A protein and the small-molecule ligand that binds it are described below.
Small molecule (SMILES): CC(=O)N[C@H]1[C@H]([C@H](O)[C@H](O)CO)O[C@@](OC[C@H]2O[C@@H](O[C@H]3[C@H](O)[C@@H](O)[C@H](O)O[C@@H]3CO)[C@H](O)[C@@H](O)[C@H]2O)(C(=O)O)C[C@@H]1O

Binding-site contacts:
Ligand atom O1B contacts residue ARG104 of chain 2.C at 2.8 Å (salt-bridge).
Ligand atom C4 contacts residue ASP91 of chain 2.C at 3.2 Å.
Ligand atom C3 contacts residue ASP232 of chain 2.C at 4.0 Å.
Ligand atom C4 contacts residue ARG104 of chain 2.C at 3.9 Å.
Ligand atom C11 contacts residue ILE233 of chain 2.C at 3.8 Å (hydrophobic).
Ligand atom O6 contacts residue ASP91 of chain 2.C at 3.1 Å.
Ligand atom C4 contacts residue PRO274 of chain 2.A at 4.0 Å (hydrophobic).
Ligand atom C4 contacts residue ASN275 of chain 2.A at 3.8 Å.
Ligand atom C5 contacts residue PRO231 of chain 2.C at 3.7 Å (hydrophobic).
Ligand atom O3 contacts residue PRO274 of chain 2.A at 3.8 Å.
Ligand atom O4 contacts residue ASN275 of chain 2.A at 3.0 Å (h-bond).
Ligand atom C11 contacts residue PRO231 of chain 2.C at 3.7 Å (hydrophobic).
Ligand atom O10 contacts residue ARG270 of chain 2.A at 3.3 Å.
Ligand atom N5 contacts residue PRO231 of chain 2.C at 2.9 Å (h-bond).
Ligand atom C11 contacts residue GLY234 of chain 2.C at 3.8 Å.
Ligand atom C10 contacts residue ASN275 of chain 2.A at 3.3 Å.
Ligand atom C3 contacts residue ARG95 of chain 2.C at 3.9 Å.
Ligand atom C5 contacts residue ASN275 of chain 2.A at 3.6 Å.
Ligand atom O4 contacts residue ASP91 of chain 2.C at 2.7 Å (salt-bridge).
Ligand atom O4 contacts residue ASP232 of chain 2.C at 2.7 Å (salt-bridge).
Ligand atom O7 contacts residue PRO274 of chain 2.A at 3.4 Å.
Ligand atom C5 contacts residue PRO274 of chain 2.A at 4.0 Å (hydrophobic).
Ligand atom C3 contacts residue PRO274 of chain 2.A at 3.8 Å (hydrophobic).
Ligand atom O7 contacts residue ARG270 of chain 2.A at 3.8 Å.
Ligand atom C4 contacts residue ASP232 of chain 2.C at 3.5 Å.
Ligand atom O10 contacts residue ASN275 of chain 2.A at 2.9 Å (h-bond).
Ligand atom C3 contacts residue ARG104 of chain 2.C at 3.8 Å.
Ligand atom C3 contacts residue PRO274 of chain 2.A at 4.1 Å (hydrophobic).
Ligand atom O3 contacts residue ASP91 of chain 2.C at 4.0 Å.
Ligand atom C1 contacts residue ARG104 of chain 2.C at 3.6 Å.
Ligand atom O6 contacts residue PRO274 of chain 2.A at 3.7 Å.
Ligand atom C4 contacts residue PRO231 of chain 2.C at 3.5 Å (hydrophobic).
Ligand atom N5 contacts residue ASP232 of chain 2.C at 4.1 Å.
Ligand atom C11 contacts residue ASP232 of chain 2.C at 3.8 Å.
Ligand atom N5 contacts residue ASN275 of chain 2.A at 3.6 Å (h-bond).
Ligand atom O3 contacts residue GLY282 of chain 2.A at 3.4 Å.
Ligand atom O4 contacts residue PRO231 of chain 2.C at 3.8 Å.
Ligand atom C6 contacts residue ASP91 of chain 2.C at 3.8 Å.
Ligand atom O4 contacts residue ARG95 of chain 2.C at 3.6 Å (salt-bridge).
Ligand atom C10 contacts residue PRO231 of chain 2.C at 3.8 Å (hydrophobic).

Sequence of chain 2.C:
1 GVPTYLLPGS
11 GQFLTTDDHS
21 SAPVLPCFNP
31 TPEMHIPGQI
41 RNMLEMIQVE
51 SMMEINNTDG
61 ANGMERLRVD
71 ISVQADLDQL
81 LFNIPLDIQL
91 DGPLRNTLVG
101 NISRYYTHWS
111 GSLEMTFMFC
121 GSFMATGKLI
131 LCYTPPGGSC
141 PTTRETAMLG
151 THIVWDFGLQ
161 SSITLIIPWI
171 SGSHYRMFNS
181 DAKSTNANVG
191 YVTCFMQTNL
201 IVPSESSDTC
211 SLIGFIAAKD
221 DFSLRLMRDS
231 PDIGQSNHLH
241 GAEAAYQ

Sequence of chain 2.A:
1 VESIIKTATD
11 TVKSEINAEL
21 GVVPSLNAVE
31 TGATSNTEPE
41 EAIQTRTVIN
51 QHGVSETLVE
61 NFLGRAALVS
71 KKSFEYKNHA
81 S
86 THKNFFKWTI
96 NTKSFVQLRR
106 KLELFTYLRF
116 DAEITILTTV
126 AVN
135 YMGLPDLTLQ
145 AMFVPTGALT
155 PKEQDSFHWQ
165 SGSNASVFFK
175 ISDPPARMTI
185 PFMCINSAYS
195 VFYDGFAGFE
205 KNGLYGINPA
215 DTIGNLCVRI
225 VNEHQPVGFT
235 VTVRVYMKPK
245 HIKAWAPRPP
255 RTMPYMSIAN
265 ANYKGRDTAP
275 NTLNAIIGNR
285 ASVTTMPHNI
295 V